Binding-site contacts:
Ligand atom CB contacts residue GLN56 of chain 1.C at 3.8 Å.
Ligand atom CZ2 contacts residue LEU41 of chain 1.C at 3.7 Å (hydrophobic).
Ligand atom C contacts residue GLN56 of chain 1.C at 3.7 Å.
Ligand atom CE2 contacts residue GLY42 of chain 1.C at 3.5 Å.
Ligand atom CZ2 contacts residue GLY42 of chain 1.C at 3.3 Å.
Ligand atom CE1 contacts residue ILE45 of chain 1.C at 3.5 Å (hydrophobic).
Ligand atom CG contacts residue HIS57 of chain 1.C at 3.6 Å.
Ligand atom CA contacts residue GLN56 of chain 1.C at 3.6 Å.
Ligand atom C contacts residue VAL77 of chain 1.C at 3.5 Å (hydrophobic).
Ligand atom CB contacts residue GLN56 of chain 1.C at 3.7 Å.
Ligand atom CD2 contacts residue TYR84 of chain 1.C at 3.4 Å (hydrophobic).
Ligand atom CA contacts residue GLN56 of chain 1.C at 3.4 Å.
Ligand atom N contacts residue VAL77 of chain 1.C at 3.8 Å.
Ligand atom CG contacts residue MET46 of chain 1.C at 3.6 Å (hydrophobic).
Ligand atom CE2 contacts residue LEU38 of chain 1.C at 3.5 Å (hydrophobic).
Ligand atom CB contacts residue VAL77 of chain 1.C at 3.6 Å (hydrophobic).
Ligand atom N contacts residue GLN56 of chain 1.C at 3.0 Å (h-bond).
Ligand atom CZ contacts residue ILE45 of chain 1.C at 3.7 Å (hydrophobic).
Ligand atom OG1 contacts residue LYS35 of chain 1.C at 3.8 Å.
Ligand atom CD2 contacts residue MET46 of chain 1.C at 3.1 Å (hydrophobic).
Ligand atom OE1 contacts residue MET46 of chain 1.C at 3.6 Å.
Ligand atom CE1 contacts residue HIS57 of chain 1.C at 3.8 Å.
Ligand atom NE1 contacts residue GLY42 of chain 1.C at 3.4 Å.
Ligand atom CD2 contacts residue HIS80 of chain 1.C at 3.5 Å.
Ligand atom CE2 contacts residue GLY42 of chain 1.C at 3.4 Å.
Ligand atom CG2 contacts residue LYS35 of chain 1.C at 2.4 Å.
Ligand atom CD1 contacts residue GLN56 of chain 1.C at 3.5 Å.
Ligand atom O contacts residue HIS80 of chain 1.C at 3.2 Å.
Ligand atom CE2 contacts residue LYS78 of chain 1.C at 3.5 Å.
Ligand atom CH2 contacts residue LEU41 of chain 1.C at 3.6 Å (hydrophobic).
Ligand atom CD1 contacts residue HIS57 of chain 1.C at 3.6 Å.
Ligand atom C contacts residue TYR84 of chain 1.C at 3.3 Å (hydrophobic).
Ligand atom O contacts residue VAL77 of chain 1.C at 3.4 Å.
Ligand atom NE1 contacts residue LEU38 of chain 1.C at 2.9 Å (h-bond).
Ligand atom CD contacts residue MET46 of chain 1.C at 3.6 Å (hydrophobic).
Ligand atom CE2 contacts residue MET46 of chain 1.C at 3.3 Å (hydrophobic).
Ligand atom CZ2 contacts residue LEU38 of chain 1.C at 3.4 Å (hydrophobic).
Ligand atom CB contacts residue LYS35 of chain 1.C at 3.6 Å.
Ligand atom O contacts residue TYR84 of chain 1.C at 2.2 Å (h-bond).
Ligand atom CZ3 contacts residue ILE45 of chain 1.C at 3.6 Å (hydrophobic).

Sequence of chain 1.C:
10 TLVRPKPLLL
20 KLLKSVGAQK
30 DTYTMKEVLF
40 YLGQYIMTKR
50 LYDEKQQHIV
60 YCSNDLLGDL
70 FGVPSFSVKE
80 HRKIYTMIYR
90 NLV

The small molecule below binds the protein below.
Small molecule (SMILES): CCC[C@H](N)C(=O)N[C@H](C(=O)N[C@@H](Cc1ccccc1)C(=O)N[C@@H](CCC(=O)O)C(=O)N[C@@H](CC1=NC=NC1)C(=O)N[C@@H](Cc1ccc(O)cc1)C(=O)N[C@@H](CC1=c2ccccc2=NC1)C(=O)N[C@@H](C)C(=O)N[C@@H](CCC(N)=O)C(=O)N[C@@H](CC(C)C)C(=O)N[C@H](C=O)[C@@H](C)O)[C@@H](C)O